Sequence of chain 54.E:
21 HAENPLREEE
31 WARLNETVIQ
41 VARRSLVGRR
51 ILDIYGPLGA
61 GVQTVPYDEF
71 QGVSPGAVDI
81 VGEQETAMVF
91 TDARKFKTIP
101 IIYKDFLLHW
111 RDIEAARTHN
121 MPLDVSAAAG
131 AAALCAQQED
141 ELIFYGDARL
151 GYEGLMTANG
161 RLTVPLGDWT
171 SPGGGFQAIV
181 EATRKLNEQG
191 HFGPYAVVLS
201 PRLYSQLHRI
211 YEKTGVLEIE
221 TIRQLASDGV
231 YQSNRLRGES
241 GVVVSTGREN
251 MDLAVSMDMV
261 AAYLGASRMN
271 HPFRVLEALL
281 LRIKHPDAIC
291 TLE

Binding-site contacts:
Ligand atom O contacts residue ARG43 of chain 54.E at 2.8 Å (salt-bridge).
Ligand atom CB contacts residue MET259 of chain 54.E at 3.6 Å (hydrophobic).
Ligand atom N contacts residue PRO57 of chain 54.E at 3.5 Å.
Ligand atom CG2 contacts residue MET259 of chain 54.E at 3.7 Å (hydrophobic).
Ligand atom CD2 contacts residue ARG43 of chain 54.E at 3.6 Å.
Ligand atom CB contacts residue ARG49 of chain 54.E at 3.7 Å.
Ligand atom CA contacts residue ASP258 of chain 54.E at 3.7 Å.
Ligand atom NE contacts residue ARG50 of chain 54.E at 3.1 Å (salt-bridge).
Ligand atom O contacts residue ARG43 of chain 54.E at 2.8 Å (salt-bridge).
Ligand atom NH1 contacts residue ASP53 of chain 54.E at 3.0 Å (salt-bridge).
Ligand atom C contacts residue ARG49 of chain 54.E at 3.6 Å.
Ligand atom O contacts residue ARG50 of chain 54.E at 3.4 Å.
Ligand atom N contacts residue ASP258 of chain 54.E at 2.8 Å (salt-bridge).
Ligand atom C contacts residue ARG43 of chain 54.E at 3.7 Å.
Ligand atom O contacts residue ARG49 of chain 54.E at 3.1 Å (salt-bridge).
Ligand atom N contacts residue ARG49 of chain 54.E at 3.5 Å (salt-bridge).
Ligand atom CB contacts residue ASP258 of chain 54.E at 3.7 Å.
Ligand atom O contacts residue ILE39 of chain 54.E at 3.7 Å.
Ligand atom CA contacts residue ASP258 of chain 54.E at 3.7 Å.
Ligand atom CG2 contacts residue ASP258 of chain 54.E at 3.5 Å.
Ligand atom NE contacts residue ILE51 of chain 54.E at 3.7 Å.
Ligand atom N contacts residue ASP258 of chain 54.E at 3.2 Å (salt-bridge).
Ligand atom CB contacts residue ASP258 of chain 54.E at 3.5 Å.
Ligand atom NH2 contacts residue ASP228 of chain 54.E at 2.7 Å (salt-bridge).
Ligand atom CG contacts residue PRO57 of chain 54.E at 3.7 Å (hydrophobic).
Ligand atom C contacts residue ASP258 of chain 54.E at 3.7 Å.
Ligand atom N contacts residue ARG49 of chain 54.E at 3.6 Å (salt-bridge).
Ligand atom OG1 contacts residue MET259 of chain 54.E at 2.6 Å (h-bond).
Ligand atom OG1 contacts residue ASP258 of chain 54.E at 3.3 Å.
Ligand atom N contacts residue ASP258 of chain 54.E at 3.2 Å (salt-bridge).
Ligand atom CD2 contacts residue ARG50 of chain 54.E at 3.6 Å.
Ligand atom CB contacts residue ARG49 of chain 54.E at 3.5 Å.
Ligand atom N contacts residue ARG49 of chain 54.E at 3.7 Å.
Ligand atom NH1 contacts residue THR246 of chain 54.E at 3.2 Å (h-bond).
Ligand atom CZ contacts residue THR246 of chain 54.E at 3.3 Å.
Ligand atom NH2 contacts residue THR246 of chain 54.E at 3.0 Å (h-bond).
Ligand atom CD contacts residue LEU52 of chain 54.E at 3.3 Å (hydrophobic).
Ligand atom CD contacts residue ARG50 of chain 54.E at 3.3 Å.
Ligand atom CD2 contacts residue ASP258 of chain 54.E at 3.4 Å.
Ligand atom CA contacts residue ASP258 of chain 54.E at 3.6 Å.

This protein binds this small molecule.
Small molecule (SMILES): CC(C)C[C@H](NC(=O)CN)C(=O)N[C@H](C(=O)N[C@H](C(=O)NCC(=O)N[C@@H](CO)C(=O)N[C@@H](CC(C)C)C(=O)N[C@@H](CCCN=C(N)N)C(=O)NCC=O)C(C)C)[C@@H](C)O